The protein below binds the small molecule below.
Small molecule (SMILES): O=P(O)(O)OC[C@H]1O[C@@H](n2cnc3c(Cl)[nH+]cnc32)[C@H](O)[C@@H]1O

Binding-site contacts:
Ligand atom O2P contacts residue SER388 of chain 1.B at 2.6 Å (h-bond).
Ligand atom N7 contacts residue MET70 of chain 1.B at 3.8 Å.
Ligand atom O5' contacts residue SER329 of chain 1.B at 3.3 Å (h-bond).
Ligand atom C6 contacts residue CYS331 of chain 1.B at 1.9 Å (hydrophobic).
Ligand atom C6 contacts residue ILE330 of chain 1.B at 3.6 Å (hydrophobic).
Ligand atom C5 contacts residue SER329 of chain 1.B at 3.5 Å.
Ligand atom O3P contacts residue GLY365 of chain 1.B at 3.1 Å.
Ligand atom C2 contacts residue GLU335 of chain 1.B at 3.5 Å.
Ligand atom O3P contacts residue ILE367 of chain 1.B at 3.7 Å.
Ligand atom N1 contacts residue CYS331 of chain 1.B at 2.8 Å (h-bond).
Ligand atom C3' contacts residue ASP364 of chain 1.B at 3.6 Å.
Ligand atom N1 contacts residue ILE330 of chain 1.B at 3.7 Å.
Ligand atom N7 contacts residue TYR411 of chain 1.B at 3.2 Å (h-bond).
Ligand atom C2 contacts residue NAD1 of chain 1.F at 3.5 Å.
Ligand atom O5' contacts residue GLY328 of chain 1.B at 3.5 Å.
Ligand atom P contacts residue GLY328 of chain 1.B at 3.6 Å.
Ligand atom C5 contacts residue CYS331 of chain 1.B at 2.8 Å (hydrophobic).
Ligand atom O1P contacts residue GLY387 of chain 1.B at 2.8 Å (h-bond).
Ligand atom P contacts residue SER388 of chain 1.B at 3.1 Å.
Ligand atom P contacts residue SER329 of chain 1.B at 3.5 Å.
Ligand atom C4 contacts residue SER329 of chain 1.B at 3.1 Å.
Ligand atom N3 contacts residue SER329 of chain 1.B at 3.4 Å (h-bond).
Ligand atom C8 contacts residue MET70 of chain 1.B at 3.3 Å (hydrophobic).
Ligand atom N7 contacts residue CYS331 of chain 1.B at 3.3 Å (h-bond).
Ligand atom O3P contacts residue GLY328 of chain 1.B at 3.4 Å.
Ligand atom O3' contacts residue SER68 of chain 1.B at 2.6 Å (h-bond).
Ligand atom C5' contacts residue MET70 of chain 1.B at 3.6 Å (hydrophobic).
Ligand atom C3' contacts residue SER68 of chain 1.B at 3.1 Å.
Ligand atom O3' contacts residue ASP364 of chain 1.B at 2.4 Å (salt-bridge).
Ligand atom O3' contacts residue ARG322 of chain 1.B at 3.7 Å.
Ligand atom O2P contacts residue GLY328 of chain 1.B at 3.1 Å.
Ligand atom O1P contacts residue SER388 of chain 1.B at 2.8 Å (h-bond).
Ligand atom N3 contacts residue GLU335 of chain 1.B at 3.7 Å.
Ligand atom O2' contacts residue NAD1 of chain 1.F at 3.6 Å (h-bond).
Ligand atom O2' contacts residue ASP364 of chain 1.B at 2.4 Å (salt-bridge).
Ligand atom O2P contacts residue SER329 of chain 1.B at 2.8 Å (h-bond).
Ligand atom O3P contacts residue GLY366 of chain 1.B at 2.5 Å (h-bond).
Ligand atom C2' contacts residue ASP364 of chain 1.B at 3.5 Å.
Ligand atom N3 contacts residue NAD1 of chain 1.F at 3.7 Å.
Ligand atom N9 contacts residue SER329 of chain 1.B at 3.4 Å (h-bond).

Sequence of chain 1.B:
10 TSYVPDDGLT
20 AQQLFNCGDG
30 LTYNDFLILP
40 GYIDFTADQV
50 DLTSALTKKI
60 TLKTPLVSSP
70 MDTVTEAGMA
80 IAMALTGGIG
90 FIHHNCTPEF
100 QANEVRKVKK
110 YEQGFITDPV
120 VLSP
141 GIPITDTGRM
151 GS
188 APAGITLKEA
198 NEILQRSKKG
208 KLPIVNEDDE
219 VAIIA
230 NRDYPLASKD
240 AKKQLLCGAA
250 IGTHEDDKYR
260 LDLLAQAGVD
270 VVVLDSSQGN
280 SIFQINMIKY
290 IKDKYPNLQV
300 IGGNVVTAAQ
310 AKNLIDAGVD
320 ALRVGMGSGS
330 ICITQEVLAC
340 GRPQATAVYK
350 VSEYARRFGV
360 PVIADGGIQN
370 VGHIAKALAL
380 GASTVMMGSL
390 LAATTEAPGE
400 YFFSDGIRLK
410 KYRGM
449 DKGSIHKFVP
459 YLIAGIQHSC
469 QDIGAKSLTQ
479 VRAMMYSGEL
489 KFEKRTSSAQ